Sequence of chain 1.F:
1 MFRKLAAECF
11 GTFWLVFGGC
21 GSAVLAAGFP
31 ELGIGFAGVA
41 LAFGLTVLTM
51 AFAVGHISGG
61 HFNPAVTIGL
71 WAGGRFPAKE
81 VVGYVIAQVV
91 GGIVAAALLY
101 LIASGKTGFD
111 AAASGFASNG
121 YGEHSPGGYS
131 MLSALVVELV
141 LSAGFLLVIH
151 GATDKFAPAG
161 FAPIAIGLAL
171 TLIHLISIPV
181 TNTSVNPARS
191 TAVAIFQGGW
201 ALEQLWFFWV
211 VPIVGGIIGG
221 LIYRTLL

Sequence of chain 1.A:
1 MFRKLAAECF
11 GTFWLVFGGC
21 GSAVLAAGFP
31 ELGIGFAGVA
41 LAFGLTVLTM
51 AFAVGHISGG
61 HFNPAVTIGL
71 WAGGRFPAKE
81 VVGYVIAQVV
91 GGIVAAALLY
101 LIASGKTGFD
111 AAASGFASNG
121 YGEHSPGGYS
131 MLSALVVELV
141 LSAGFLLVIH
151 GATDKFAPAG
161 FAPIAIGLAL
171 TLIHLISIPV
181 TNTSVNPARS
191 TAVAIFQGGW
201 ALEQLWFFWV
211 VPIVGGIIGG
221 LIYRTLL

Sequence of chain 1.E:
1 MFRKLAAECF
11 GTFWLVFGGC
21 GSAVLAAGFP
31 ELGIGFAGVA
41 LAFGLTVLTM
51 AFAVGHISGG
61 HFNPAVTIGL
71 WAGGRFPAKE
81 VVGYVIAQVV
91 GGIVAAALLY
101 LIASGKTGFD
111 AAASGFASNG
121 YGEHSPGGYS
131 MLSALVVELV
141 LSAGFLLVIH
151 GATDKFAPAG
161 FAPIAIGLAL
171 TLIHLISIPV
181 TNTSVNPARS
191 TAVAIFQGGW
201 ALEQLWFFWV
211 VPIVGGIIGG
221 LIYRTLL

Binding-site contacts:
Ligand atom O3B contacts residue LEU98 of chain 1.A at 3.9 Å.
Ligand atom O22 contacts residue PHE10 of chain 1.E at 3.8 Å.
Ligand atom C15 contacts residue PHE10 of chain 1.A at 3.7 Å (hydrophobic).
Ligand atom C15 contacts residue CYS9 of chain 1.A at 4.2 Å (hydrophobic).
Ligand atom C2B contacts residue PHE10 of chain 1.E at 4.1 Å (hydrophobic).
Ligand atom O24 contacts residue LEU101 of chain 1.A at 4.5 Å.
Ligand atom O12 contacts residue VAL94 of chain 1.A at 4.4 Å.
Ligand atom C4 contacts residue ILE218 of chain 1.B at 4.5 Å (hydrophobic).
Ligand atom O13 contacts residue VAL94 of chain 1.A at 4.1 Å.
Ligand atom O21 contacts residue PHE10 of chain 1.E at 3.3 Å.
Ligand atom O12 contacts residue PHE13 of chain 1.A at 4.2 Å.
Ligand atom C4B contacts residue ILE218 of chain 1.F at 4.2 Å (hydrophobic).
Ligand atom O34 contacts residue LEU98 of chain 1.E at 4.5 Å.
Ligand atom O3 contacts residue LEU98 of chain 1.E at 4.3 Å.
Ligand atom C2 contacts residue PHE10 of chain 1.A at 4.0 Å (hydrophobic).
Ligand atom O14 contacts residue PHE10 of chain 1.A at 2.8 Å.
Ligand atom O23 contacts residue LEU98 of chain 1.A at 4.0 Å.
Ligand atom O13 contacts residue LEU98 of chain 1.E at 4.0 Å.
Ligand atom O12 contacts residue CYS9 of chain 1.A at 4.2 Å.
Ligand atom O11 contacts residue PHE10 of chain 1.A at 3.2 Å.
Ligand atom O1B contacts residue PHE13 of chain 1.E at 3.8 Å.
Ligand atom C16 contacts residue LEU101 of chain 1.E at 3.6 Å (hydrophobic).
Ligand atom P2 contacts residue PHE10 of chain 1.E at 3.5 Å.
Ligand atom O1 contacts residue PHE13 of chain 1.A at 3.9 Å.
Ligand atom C15 contacts residue LEU101 of chain 1.E at 4.4 Å (hydrophobic).
Ligand atom O12 contacts residue PHE10 of chain 1.A at 3.6 Å.
Ligand atom O14 contacts residue LEU101 of chain 1.E at 4.5 Å.
Ligand atom O22 contacts residue CYS9 of chain 1.E at 4.4 Å.
Ligand atom O32 contacts residue LEU98 of chain 1.A at 4.1 Å.
Ligand atom C25 contacts residue CYS9 of chain 1.E at 4.4 Å (hydrophobic).
Ligand atom C25 contacts residue PHE10 of chain 1.E at 4.0 Å (hydrophobic).
Ligand atom C26 contacts residue LEU101 of chain 1.A at 3.8 Å (hydrophobic).
Ligand atom C6B contacts residue LEU139 of chain 1.F at 4.2 Å (hydrophobic).
Ligand atom C25 contacts residue ALA97 of chain 1.A at 4.5 Å (hydrophobic).
Ligand atom O22 contacts residue PHE13 of chain 1.E at 4.1 Å.
Ligand atom C16 contacts residue PHE10 of chain 1.A at 3.9 Å (hydrophobic).
Ligand atom C26 contacts residue PHE10 of chain 1.E at 4.1 Å (hydrophobic).
Ligand atom O23 contacts residue VAL94 of chain 1.E at 4.1 Å.
Ligand atom P1 contacts residue PHE10 of chain 1.A at 3.3 Å.
Ligand atom O24 contacts residue PHE10 of chain 1.E at 3.1 Å.

A small-molecule ligand and the protein it binds are described below.
Small molecule (SMILES): CCO[P](=O)(O)O[C@@H]1[C@@H](O)[C@H](O)C(COP(=O)(O)OCC2O[C@@H](O)[C@H](O[P](=O)(O)OCC)[C@@H](O)[C@@H]2O)O[C@H]1O

Sequence of chain 1.B:
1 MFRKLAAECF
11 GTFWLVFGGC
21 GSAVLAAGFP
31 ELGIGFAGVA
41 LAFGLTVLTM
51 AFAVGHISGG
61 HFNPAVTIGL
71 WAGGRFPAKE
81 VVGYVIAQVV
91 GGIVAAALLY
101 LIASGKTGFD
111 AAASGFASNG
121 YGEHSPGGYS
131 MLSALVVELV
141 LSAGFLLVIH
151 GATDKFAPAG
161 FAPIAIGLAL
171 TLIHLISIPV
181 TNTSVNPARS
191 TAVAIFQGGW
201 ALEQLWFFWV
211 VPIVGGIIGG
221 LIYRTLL